Sequence of chain 3.A:
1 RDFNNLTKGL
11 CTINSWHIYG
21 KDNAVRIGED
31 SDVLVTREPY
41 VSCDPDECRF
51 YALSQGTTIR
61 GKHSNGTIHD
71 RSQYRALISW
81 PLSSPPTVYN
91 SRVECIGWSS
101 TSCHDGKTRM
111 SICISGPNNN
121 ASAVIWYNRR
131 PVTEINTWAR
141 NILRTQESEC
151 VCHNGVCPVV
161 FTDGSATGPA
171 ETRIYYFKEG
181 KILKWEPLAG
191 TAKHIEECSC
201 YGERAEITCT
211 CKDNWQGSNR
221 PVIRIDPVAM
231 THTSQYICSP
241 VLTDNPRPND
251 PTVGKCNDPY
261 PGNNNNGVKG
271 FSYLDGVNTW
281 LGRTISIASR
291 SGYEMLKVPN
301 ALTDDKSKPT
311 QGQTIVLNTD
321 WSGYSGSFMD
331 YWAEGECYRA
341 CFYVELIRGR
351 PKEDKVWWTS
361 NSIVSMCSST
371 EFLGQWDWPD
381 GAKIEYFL

Sequence of chain 1.A:
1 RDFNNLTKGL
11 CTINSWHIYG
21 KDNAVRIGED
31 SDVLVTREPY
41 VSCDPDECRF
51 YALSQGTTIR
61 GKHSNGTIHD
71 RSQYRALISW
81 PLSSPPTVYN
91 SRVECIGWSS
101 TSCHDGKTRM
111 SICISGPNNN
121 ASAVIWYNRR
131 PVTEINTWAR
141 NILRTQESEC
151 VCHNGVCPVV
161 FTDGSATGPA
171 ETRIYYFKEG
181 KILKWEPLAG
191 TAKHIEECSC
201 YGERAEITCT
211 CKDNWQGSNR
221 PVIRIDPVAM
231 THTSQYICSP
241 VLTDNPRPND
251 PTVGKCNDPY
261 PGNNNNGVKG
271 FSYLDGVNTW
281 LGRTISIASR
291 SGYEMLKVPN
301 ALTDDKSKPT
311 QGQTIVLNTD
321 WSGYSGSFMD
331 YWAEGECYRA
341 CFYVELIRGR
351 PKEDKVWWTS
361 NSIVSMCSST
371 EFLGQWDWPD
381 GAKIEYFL

Binding-site contacts:
Ligand atom O3 contacts residue GLY312 of chain 1.A at 2.9 Å (h-bond).
Ligand atom C3 contacts residue GLY312 of chain 1.A at 3.1 Å.
Ligand atom O2 contacts residue LEU296 of chain 1.A at 3.4 Å.
Ligand atom O3 contacts residue GLN311 of chain 1.A at 3.2 Å.
Ligand atom C6 contacts residue LYS308 of chain 1.A at 3.6 Å.
Ligand atom O5 contacts residue GLN375 of chain 1.A at 3.4 Å (h-bond).
Ligand atom O6 contacts residue ASP250 of chain 1.A at 2.6 Å (salt-bridge).
Ligand atom C6 contacts residue LEU373 of chain 1.A at 3.3 Å (hydrophobic).
Ligand atom C6 contacts residue THR310 of chain 1.A at 3.6 Å.
Ligand atom O4 contacts residue GLU294 of chain 1.A at 2.9 Å (salt-bridge).
Ligand atom O2 contacts residue ASN249 of chain 1.A at 3.2 Å (h-bond).
Ligand atom C6 contacts residue GLN311 of chain 1.A at 3.6 Å.
Ligand atom O5 contacts residue ARG283 of chain 1.A at 3.1 Å (salt-bridge).
Ligand atom C6 contacts residue ARG283 of chain 1.A at 3.6 Å.
Ligand atom C2 contacts residue ASN120 of chain 3.A at 2.5 Å.
Ligand atom C1 contacts residue ASN120 of chain 3.A at 1.4 Å.
Ligand atom O4 contacts residue ARG247 of chain 1.A at 3.1 Å (salt-bridge).
Ligand atom O6 contacts residue GLN375 of chain 1.A at 3.4 Å.
Ligand atom O5 contacts residue ASN120 of chain 3.A at 2.4 Å (h-bond).
Ligand atom O6 contacts residue LYS308 of chain 1.A at 2.8 Å (salt-bridge).
Ligand atom N2 contacts residue ASN120 of chain 3.A at 2.9 Å (h-bond).
Ligand atom O6 contacts residue THR310 of chain 1.A at 3.6 Å (h-bond).
Ligand atom O3 contacts residue ARG283 of chain 1.A at 3.0 Å (salt-bridge).
Ligand atom C8 contacts residue ASN119 of chain 3.A at 3.3 Å.
Ligand atom C4 contacts residue GLU294 of chain 1.A at 3.6 Å.
Ligand atom O3 contacts residue GLU294 of chain 1.A at 2.7 Å (salt-bridge).
Ligand atom C7 contacts residue ASN120 of chain 3.A at 3.6 Å.
Ligand atom O5 contacts residue GLY312 of chain 1.A at 3.6 Å (h-bond).
Ligand atom O5 contacts residue GLY374 of chain 1.A at 3.2 Å.
Ligand atom O4 contacts residue ILE287 of chain 1.A at 3.2 Å.
Ligand atom C6 contacts residue ILE285 of chain 1.A at 3.6 Å (hydrophobic).
Ligand atom O6 contacts residue ILE285 of chain 1.A at 2.8 Å (h-bond).
Ligand atom O3 contacts residue ASN249 of chain 1.A at 2.7 Å (h-bond).
Ligand atom C6 contacts residue ASP250 of chain 1.A at 3.5 Å.
Ligand atom O5 contacts residue ASP250 of chain 1.A at 3.5 Å (salt-bridge).
Ligand atom O3 contacts residue ASP250 of chain 1.A at 2.9 Å (salt-bridge).
Ligand atom C5 contacts residue ARG283 of chain 1.A at 3.4 Å.
Ligand atom C6 contacts residue PRO309 of chain 1.A at 3.6 Å (hydrophobic).
Ligand atom O2 contacts residue GLY312 of chain 1.A at 3.2 Å.
Ligand atom C3 contacts residue GLU294 of chain 1.A at 3.4 Å.

This protein binds this small molecule.
Small molecule (SMILES): CC(=O)N[C@H]1[C@H](O[C@H]2[C@H](O)[C@@H](NC(C)=O)CO[C@@H]2CO)O[C@H](CO)[C@@H](O[C@@H]2O[C@H](CO[C@H]3O[C@H](CO)[C@@H](O)[C@H](O)[C@@H]3O)[C@@H](O)[C@H](O[C@H]3O[C@H](CO)[C@@H](O)[C@H](O)[C@@H]3O[C@H]3O[C@H](CO)[C@@H](O)[C@H](O)[C@@H]3O[C@H]3O[C@H](CO)[C@@H](O)[C@H](O)[C@@H]3O)[C@@H]2O)[C@@H]1O